This protein binds this small molecule.
Small molecule (SMILES): CC(=O)N[C@@H]1[C@@H](O)[C@H](O)[C@@H](CO)O[C@H]1O

Binding-site contacts:
Ligand atom C8 contacts residue ASN31 of chain 1.A at 4.2 Å.
Ligand atom C4 contacts residue ASN31 of chain 1.A at 4.3 Å.
Ligand atom O3 contacts residue ARG48 of chain 1.A at 3.3 Å (salt-bridge).
Ligand atom C7 contacts residue ARG48 of chain 1.A at 3.9 Å.
Ligand atom O7 contacts residue ASN31 of chain 1.A at 3.4 Å (h-bond).
Ligand atom C8 contacts residue ARG48 of chain 1.A at 3.8 Å.
Ligand atom O5 contacts residue ASN31 of chain 1.A at 2.4 Å (h-bond).
Ligand atom C8 contacts residue PRO30 of chain 1.A at 4.1 Å (hydrophobic).
Ligand atom N2 contacts residue ASN31 of chain 1.A at 2.8 Å (h-bond).
Ligand atom C2 contacts residue ASN31 of chain 1.A at 2.5 Å.
Ligand atom N2 contacts residue ARG48 of chain 1.A at 3.7 Å.
Ligand atom C5 contacts residue ASN31 of chain 1.A at 3.6 Å.
Ligand atom C8 contacts residue LEU45 of chain 1.A at 3.2 Å (hydrophobic).
Ligand atom C1 contacts residue ASN31 of chain 1.A at 1.4 Å.
Ligand atom C7 contacts residue ASN31 of chain 1.A at 3.2 Å.
Ligand atom C8 contacts residue LEU29 of chain 1.A at 4.3 Å (hydrophobic).
Ligand atom C3 contacts residue ASN31 of chain 1.A at 3.8 Å.
Ligand atom C3 contacts residue ARG48 of chain 1.A at 4.2 Å.

Sequence of chain 1.A:
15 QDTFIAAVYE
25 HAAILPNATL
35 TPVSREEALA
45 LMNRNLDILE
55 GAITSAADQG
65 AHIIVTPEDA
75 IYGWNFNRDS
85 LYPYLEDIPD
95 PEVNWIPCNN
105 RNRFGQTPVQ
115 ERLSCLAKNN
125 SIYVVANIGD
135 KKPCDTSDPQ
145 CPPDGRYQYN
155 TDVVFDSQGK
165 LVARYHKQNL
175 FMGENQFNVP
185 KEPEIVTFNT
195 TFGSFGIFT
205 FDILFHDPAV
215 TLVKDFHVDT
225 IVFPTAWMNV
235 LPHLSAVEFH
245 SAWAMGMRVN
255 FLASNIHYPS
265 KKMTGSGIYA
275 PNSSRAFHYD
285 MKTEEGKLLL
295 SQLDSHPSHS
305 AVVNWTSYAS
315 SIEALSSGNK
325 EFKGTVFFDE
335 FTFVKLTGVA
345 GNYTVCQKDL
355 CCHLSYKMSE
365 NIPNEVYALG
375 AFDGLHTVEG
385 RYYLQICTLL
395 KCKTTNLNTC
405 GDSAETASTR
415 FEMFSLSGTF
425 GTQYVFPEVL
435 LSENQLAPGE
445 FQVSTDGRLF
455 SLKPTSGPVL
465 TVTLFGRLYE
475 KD